Sequence of chain 1.F:
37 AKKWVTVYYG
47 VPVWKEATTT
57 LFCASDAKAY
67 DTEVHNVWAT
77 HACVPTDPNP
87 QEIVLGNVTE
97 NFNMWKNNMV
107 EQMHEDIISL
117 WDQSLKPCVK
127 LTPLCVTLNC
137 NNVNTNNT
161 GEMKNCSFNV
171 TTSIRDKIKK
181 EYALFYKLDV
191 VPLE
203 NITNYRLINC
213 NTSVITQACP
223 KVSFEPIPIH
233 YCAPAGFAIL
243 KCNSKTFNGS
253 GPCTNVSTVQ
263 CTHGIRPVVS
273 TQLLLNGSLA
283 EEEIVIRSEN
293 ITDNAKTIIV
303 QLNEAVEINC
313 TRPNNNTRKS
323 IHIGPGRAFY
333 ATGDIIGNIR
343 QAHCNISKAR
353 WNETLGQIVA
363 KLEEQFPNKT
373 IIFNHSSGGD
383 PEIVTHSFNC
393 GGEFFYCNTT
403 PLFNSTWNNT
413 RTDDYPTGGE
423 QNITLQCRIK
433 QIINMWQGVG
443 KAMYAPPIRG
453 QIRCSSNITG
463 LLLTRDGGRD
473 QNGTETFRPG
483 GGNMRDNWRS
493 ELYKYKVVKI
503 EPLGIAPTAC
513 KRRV

Binding-site contacts:
Ligand atom O6 contacts residue LEU193 of chain 1.F at 4.3 Å.
Ligand atom C6 contacts residue ARG208 of chain 1.F at 4.0 Å.
Ligand atom C1 contacts residue ASN213 of chain 1.F at 1.5 Å.
Ligand atom O6 contacts residue ARG208 of chain 1.F at 3.2 Å (salt-bridge).
Ligand atom C5 contacts residue ASN213 of chain 1.F at 3.8 Å.
Ligand atom C8 contacts residue ASN213 of chain 1.F at 4.5 Å.
Ligand atom C4 contacts residue ASN213 of chain 1.F at 4.3 Å.
Ligand atom O6 contacts residue ASN213 of chain 1.F at 3.9 Å.
Ligand atom C5 contacts residue ARG208 of chain 1.F at 3.6 Å.
Ligand atom C1 contacts residue ARG208 of chain 1.F at 3.3 Å.
Ligand atom C3 contacts residue ASN213 of chain 1.F at 3.8 Å.
Ligand atom C2 contacts residue ASN213 of chain 1.F at 2.5 Å.
Ligand atom N2 contacts residue ASN213 of chain 1.F at 2.9 Å (h-bond).
Ligand atom O5 contacts residue ASN213 of chain 1.F at 2.5 Å (h-bond).
Ligand atom O5 contacts residue ARG208 of chain 1.F at 3.0 Å (salt-bridge).
Ligand atom O6 contacts residue ILE174 of chain 1.D at 3.7 Å.
Ligand atom O7 contacts residue ASN213 of chain 1.F at 3.5 Å (h-bond).
Ligand atom C7 contacts residue ASN213 of chain 1.F at 3.4 Å.

Sequence of chain 1.D:
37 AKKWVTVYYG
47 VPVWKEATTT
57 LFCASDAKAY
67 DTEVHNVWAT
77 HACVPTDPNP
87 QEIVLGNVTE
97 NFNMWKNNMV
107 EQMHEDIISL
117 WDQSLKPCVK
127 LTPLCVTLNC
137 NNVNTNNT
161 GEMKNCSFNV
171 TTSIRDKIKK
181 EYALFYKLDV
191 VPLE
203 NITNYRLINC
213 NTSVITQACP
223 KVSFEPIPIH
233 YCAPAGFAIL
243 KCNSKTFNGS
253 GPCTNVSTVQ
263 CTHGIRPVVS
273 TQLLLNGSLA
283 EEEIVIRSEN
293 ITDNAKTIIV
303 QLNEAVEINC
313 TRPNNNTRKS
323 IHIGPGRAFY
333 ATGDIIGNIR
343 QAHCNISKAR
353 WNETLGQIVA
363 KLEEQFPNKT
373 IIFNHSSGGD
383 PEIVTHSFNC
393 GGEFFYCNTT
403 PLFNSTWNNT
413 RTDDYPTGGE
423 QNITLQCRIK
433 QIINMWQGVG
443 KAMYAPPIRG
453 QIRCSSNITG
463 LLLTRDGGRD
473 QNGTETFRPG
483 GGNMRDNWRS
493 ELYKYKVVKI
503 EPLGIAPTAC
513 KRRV

The small molecule below binds the protein below.
Small molecule (SMILES): CC(=O)N[C@@H]1[C@@H](O)[C@H](O)[C@@H](CO)O[C@H]1O